Sequence of chain 25.A:
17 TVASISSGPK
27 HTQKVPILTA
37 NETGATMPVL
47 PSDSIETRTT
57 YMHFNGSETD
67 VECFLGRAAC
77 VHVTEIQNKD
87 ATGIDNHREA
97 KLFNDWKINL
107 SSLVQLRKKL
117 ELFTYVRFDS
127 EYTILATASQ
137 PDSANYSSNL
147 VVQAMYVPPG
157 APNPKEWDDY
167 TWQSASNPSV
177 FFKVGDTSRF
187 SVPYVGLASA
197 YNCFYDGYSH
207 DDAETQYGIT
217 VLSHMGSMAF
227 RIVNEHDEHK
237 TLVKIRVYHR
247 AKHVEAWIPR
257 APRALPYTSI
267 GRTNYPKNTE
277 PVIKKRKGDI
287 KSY

Sequence of chain 25.C:
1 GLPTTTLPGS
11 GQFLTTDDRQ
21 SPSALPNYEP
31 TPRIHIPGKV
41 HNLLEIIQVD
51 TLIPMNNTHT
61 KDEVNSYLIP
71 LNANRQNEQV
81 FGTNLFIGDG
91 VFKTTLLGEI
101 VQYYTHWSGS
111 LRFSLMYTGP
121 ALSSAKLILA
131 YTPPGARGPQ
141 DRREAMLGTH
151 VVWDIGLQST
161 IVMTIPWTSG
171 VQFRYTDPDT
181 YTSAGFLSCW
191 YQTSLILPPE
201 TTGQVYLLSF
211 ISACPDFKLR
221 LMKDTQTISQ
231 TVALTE

Binding-site contacts:
Ligand atom C31 contacts residue SER175 of chain 25.A at 3.6 Å.
Ligand atom C7C contacts residue TYR128 of chain 25.A at 3.6 Å (hydrophobic).
Ligand atom C3 contacts residue PRO174 of chain 25.A at 3.8 Å (hydrophobic).
Ligand atom C4 contacts residue MET224 of chain 25.A at 3.8 Å (hydrophobic).
Ligand atom N2 contacts residue PRO174 of chain 25.A at 3.9 Å.
Ligand atom C7C contacts residue VAL191 of chain 25.A at 4.0 Å (hydrophobic).
Ligand atom C2C contacts residue VAL188 of chain 25.A at 3.2 Å (hydrophobic).
Ligand atom C6B contacts residue TYR197 of chain 25.A at 3.7 Å (hydrophobic).
Ligand atom C6C contacts residue VAL191 of chain 25.A at 3.2 Å (hydrophobic).
Ligand atom O1 contacts residue TYR152 of chain 25.A at 3.9 Å.
Ligand atom C4 contacts residue PHE186 of chain 25.A at 3.6 Å (hydrophobic).
Ligand atom C5 contacts residue PHE186 of chain 25.A at 3.5 Å (hydrophobic).
Ligand atom C4 contacts residue TYR152 of chain 25.A at 3.9 Å (hydrophobic).
Ligand atom C3C contacts residue VAL188 of chain 25.A at 3.3 Å (hydrophobic).
Ligand atom O1B contacts residue TYR128 of chain 25.A at 3.9 Å.
Ligand atom O1B contacts residue ILE104 of chain 25.A at 3.9 Å.
Ligand atom N2 contacts residue PHE186 of chain 25.A at 3.7 Å.
Ligand atom C31 contacts residue PRO174 of chain 25.A at 3.4 Å (hydrophobic).
Ligand atom O1 contacts residue VAL188 of chain 25.A at 3.8 Å.
Ligand atom C6B contacts residue LEU106 of chain 25.A at 4.0 Å (hydrophobic).
Ligand atom O1 contacts residue ALA24 of chain 25.C at 3.6 Å.
Ligand atom C4A contacts residue ASN198 of chain 25.A at 3.9 Å.
Ligand atom C4B contacts residue LEU106 of chain 25.A at 4.0 Å (hydrophobic).
Ligand atom C5 contacts residue TYR152 of chain 25.A at 3.8 Å (hydrophobic).
Ligand atom C5B contacts residue LEU106 of chain 25.A at 3.8 Å (hydrophobic).
Ligand atom C4C contacts residue ILE104 of chain 25.A at 3.9 Å (hydrophobic).
Ligand atom CM1 contacts residue SER107 of chain 25.A at 3.9 Å.
Ligand atom N2 contacts residue ALA24 of chain 25.C at 3.4 Å.
Ligand atom C2C contacts residue TYR152 of chain 25.A at 4.0 Å (hydrophobic).
Ligand atom C7C contacts residue TYR197 of chain 25.A at 3.8 Å (hydrophobic).
Ligand atom O1 contacts residue PHE186 of chain 25.A at 3.5 Å.
Ligand atom C4C contacts residue TYR152 of chain 25.A at 3.8 Å (hydrophobic).
Ligand atom C31 contacts residue ALA150 of chain 25.A at 3.1 Å (hydrophobic).
Ligand atom C31 contacts residue VAL176 of chain 25.A at 3.3 Å (hydrophobic).
Ligand atom C5B contacts residue TYR197 of chain 25.A at 3.8 Å (hydrophobic).
Ligand atom C3 contacts residue PHE186 of chain 25.A at 3.8 Å (hydrophobic).
Ligand atom C3C contacts residue TYR128 of chain 25.A at 3.9 Å (hydrophobic).
Ligand atom C5C contacts residue TYR128 of chain 25.A at 3.5 Å (hydrophobic).
Ligand atom C5C contacts residue ILE104 of chain 25.A at 3.8 Å (hydrophobic).
Ligand atom C1C contacts residue TYR152 of chain 25.A at 4.0 Å (hydrophobic).

The small molecule below binds the protein below.
Small molecule (SMILES): Cc1cc(CCCCCCCOc2ccc(C3=N[C@@H](C)CO3)cc2)on1